Binding-site contacts:
Ligand atom C4 contacts residue ASN234 of chain 1.B at 4.2 Å.
Ligand atom C3 contacts residue ASN234 of chain 1.B at 3.8 Å.
Ligand atom C8 contacts residue ILE233 of chain 1.B at 3.9 Å (hydrophobic).
Ligand atom N2 contacts residue ASN234 of chain 1.B at 2.9 Å (h-bond).
Ligand atom C1 contacts residue ASN234 of chain 1.B at 1.4 Å.
Ligand atom C7 contacts residue ASN234 of chain 1.B at 3.4 Å.
Ligand atom C8 contacts residue ASN234 of chain 1.B at 4.0 Å.
Ligand atom C5 contacts residue ASN234 of chain 1.B at 3.7 Å.
Ligand atom C8 contacts residue GLY232 of chain 1.B at 3.6 Å.
Ligand atom C2 contacts residue ASN234 of chain 1.B at 2.5 Å.
Ligand atom O5 contacts residue ASN234 of chain 1.B at 2.4 Å (h-bond).
Ligand atom O7 contacts residue ASN234 of chain 1.B at 3.4 Å (h-bond).

A protein and the small-molecule ligand that binds it are described below.
Small molecule (SMILES): CC(=O)N[C@@H]1[C@@H](O)[C@H](O)[C@@H](CO)O[C@H]1O

Sequence of chain 1.B:
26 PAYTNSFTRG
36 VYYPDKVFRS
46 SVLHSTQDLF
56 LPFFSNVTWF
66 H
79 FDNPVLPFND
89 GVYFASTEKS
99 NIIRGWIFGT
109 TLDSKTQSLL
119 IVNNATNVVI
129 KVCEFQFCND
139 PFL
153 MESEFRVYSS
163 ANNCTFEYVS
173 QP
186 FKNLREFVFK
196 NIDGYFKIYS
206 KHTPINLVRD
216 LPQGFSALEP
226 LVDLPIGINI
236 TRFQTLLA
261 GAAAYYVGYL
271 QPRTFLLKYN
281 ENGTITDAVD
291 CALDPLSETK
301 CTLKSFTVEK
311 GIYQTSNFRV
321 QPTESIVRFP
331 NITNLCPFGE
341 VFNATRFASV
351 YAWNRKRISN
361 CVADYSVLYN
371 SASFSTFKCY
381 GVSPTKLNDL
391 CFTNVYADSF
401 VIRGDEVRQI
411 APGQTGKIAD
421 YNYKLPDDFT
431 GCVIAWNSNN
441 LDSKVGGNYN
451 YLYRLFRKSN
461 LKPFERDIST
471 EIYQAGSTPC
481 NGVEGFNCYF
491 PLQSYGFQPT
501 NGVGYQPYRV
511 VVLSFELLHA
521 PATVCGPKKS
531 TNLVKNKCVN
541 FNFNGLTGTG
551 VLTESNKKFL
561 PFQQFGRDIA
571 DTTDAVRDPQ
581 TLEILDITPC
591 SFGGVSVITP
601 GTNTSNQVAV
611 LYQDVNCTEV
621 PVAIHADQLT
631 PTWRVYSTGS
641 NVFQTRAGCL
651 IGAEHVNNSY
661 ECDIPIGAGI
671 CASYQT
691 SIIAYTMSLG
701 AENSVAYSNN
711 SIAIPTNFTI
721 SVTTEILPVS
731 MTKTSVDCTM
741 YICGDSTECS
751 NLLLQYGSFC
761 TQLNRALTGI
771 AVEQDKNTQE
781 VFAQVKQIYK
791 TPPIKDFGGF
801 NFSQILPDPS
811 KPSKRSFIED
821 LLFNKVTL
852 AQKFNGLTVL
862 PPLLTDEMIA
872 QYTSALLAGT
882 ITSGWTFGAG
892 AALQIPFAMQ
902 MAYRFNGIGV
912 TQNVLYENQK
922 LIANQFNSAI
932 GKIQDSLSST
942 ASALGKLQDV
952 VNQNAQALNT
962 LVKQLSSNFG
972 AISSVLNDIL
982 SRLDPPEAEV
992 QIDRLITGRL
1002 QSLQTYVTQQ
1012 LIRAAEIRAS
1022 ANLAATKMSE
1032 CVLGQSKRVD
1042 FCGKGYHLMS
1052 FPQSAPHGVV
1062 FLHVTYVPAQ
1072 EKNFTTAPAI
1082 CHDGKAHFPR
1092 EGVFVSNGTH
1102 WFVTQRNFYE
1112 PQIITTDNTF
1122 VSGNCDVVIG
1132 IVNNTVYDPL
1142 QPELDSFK